A protein and the small-molecule ligand that binds it are described below.
Small molecule (SMILES): CC(=O)N[C@H]1[C@H](O[C@H]2[C@H](O)[C@@H](NC(C)=O)CO[C@@H]2CO)O[C@H](CO)[C@@H](O[C@@H]2O[C@H](CO)[C@@H](O)[C@H](O)[C@@H]2O)[C@@H]1O

Sequence of chain 1.C:
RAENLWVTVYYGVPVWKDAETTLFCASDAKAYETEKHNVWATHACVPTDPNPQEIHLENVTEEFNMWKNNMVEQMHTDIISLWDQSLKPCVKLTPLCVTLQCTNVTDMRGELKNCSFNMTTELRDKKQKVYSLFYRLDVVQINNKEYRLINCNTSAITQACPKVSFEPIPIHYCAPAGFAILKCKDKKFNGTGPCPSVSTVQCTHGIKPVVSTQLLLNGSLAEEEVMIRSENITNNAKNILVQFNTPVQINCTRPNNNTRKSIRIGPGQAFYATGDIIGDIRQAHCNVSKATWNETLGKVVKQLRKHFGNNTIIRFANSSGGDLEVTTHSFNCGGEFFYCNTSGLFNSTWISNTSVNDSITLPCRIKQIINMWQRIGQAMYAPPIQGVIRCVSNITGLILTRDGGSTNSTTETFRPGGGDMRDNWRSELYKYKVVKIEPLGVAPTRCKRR

Binding-site contacts:
Ligand atom O5 contacts residue SER358 of chain 1.C at 4.4 Å.
Ligand atom C7 contacts residue SER358 of chain 1.C at 3.7 Å.
Ligand atom C8 contacts residue THR342 of chain 1.C at 4.2 Å.
Ligand atom N2 contacts residue NAG1 of chain 1.I at 4.2 Å.
Ligand atom C4 contacts residue NAG1 of chain 1.I at 4.0 Å.
Ligand atom N2 contacts residue ASN333 of chain 1.C at 2.9 Å (h-bond).
Ligand atom O6 contacts residue NAG2 of chain 1.I at 2.8 Å (h-bond).
Ligand atom O5 contacts residue ASN333 of chain 1.C at 2.4 Å (h-bond).
Ligand atom O7 contacts residue NAG1 of chain 1.I at 2.6 Å (h-bond).
Ligand atom C5 contacts residue ASN333 of chain 1.C at 3.7 Å.
Ligand atom O3 contacts residue NAG1 of chain 1.I at 3.6 Å (h-bond).
Ligand atom C2 contacts residue NAG1 of chain 1.I at 4.3 Å.
Ligand atom O7 contacts residue ASN356 of chain 1.C at 3.2 Å (h-bond).
Ligand atom O7 contacts residue SER358 of chain 1.C at 3.5 Å (h-bond).
Ligand atom C7 contacts residue ASN356 of chain 1.C at 4.0 Å.
Ligand atom C5 contacts residue NAG2 of chain 1.I at 3.8 Å.
Ligand atom C1 contacts residue NAG2 of chain 1.I at 4.2 Å.
Ligand atom C4 contacts residue NAG2 of chain 1.I at 4.4 Å.
Ligand atom C2 contacts residue ASN333 of chain 1.C at 2.5 Å.
Ligand atom O4 contacts residue NAG2 of chain 1.I at 4.0 Å.
Ligand atom C3 contacts residue ASN333 of chain 1.C at 3.8 Å.
Ligand atom C8 contacts residue ASN356 of chain 1.C at 4.4 Å.
Ligand atom C8 contacts residue NAG2 of chain 1.I at 3.8 Å.
Ligand atom O5 contacts residue NAG1 of chain 1.I at 4.4 Å.
Ligand atom C6 contacts residue NAG2 of chain 1.I at 4.1 Å.
Ligand atom N2 contacts residue SER358 of chain 1.C at 3.9 Å.
Ligand atom C3 contacts residue NAG2 of chain 1.I at 4.2 Å.
Ligand atom C7 contacts residue NAG1 of chain 1.I at 3.4 Å.
Ligand atom C4 contacts residue ASN333 of chain 1.C at 4.3 Å.
Ligand atom C1 contacts residue NAG1 of chain 1.I at 4.3 Å.
Ligand atom O5 contacts residue NAG2 of chain 1.I at 4.4 Å.
Ligand atom C2 contacts residue SER358 of chain 1.C at 3.9 Å.
Ligand atom C7 contacts residue NAG2 of chain 1.I at 4.4 Å.
Ligand atom N2 contacts residue NAG2 of chain 1.I at 4.0 Å.
Ligand atom C1 contacts residue SER358 of chain 1.C at 3.7 Å.
Ligand atom O6 contacts residue NAG1 of chain 1.I at 3.6 Å.
Ligand atom C1 contacts residue ASN333 of chain 1.C at 1.4 Å.
Ligand atom O7 contacts residue ASN333 of chain 1.C at 4.0 Å.
Ligand atom C7 contacts residue ASN333 of chain 1.C at 3.6 Å.
Ligand atom C8 contacts residue NAG1 of chain 1.I at 4.2 Å.